Binding-site contacts:
Ligand atom O5 contacts residue LEU55 of chain 1.B at 3.3 Å (h-bond).
Ligand atom C2 contacts residue LEU55 of chain 1.B at 3.8 Å (hydrophobic).
Ligand atom C1 contacts residue GLU25 of chain 1.B at 3.6 Å.
Ligand atom C1 contacts residue GLY54 of chain 1.B at 3.8 Å.
Ligand atom O5 contacts residue CYS52 of chain 1.B at 2.5 Å (h-bond).
Ligand atom O2 contacts residue ARG28 of chain 1.B at 3.3 Å (salt-bridge).
Ligand atom O1P contacts residue THR118 of chain 1.B at 2.5 Å (h-bond).
Ligand atom O3P contacts residue SER119 of chain 1.B at 2.9 Å (h-bond).
Ligand atom C3 contacts residue GLY54 of chain 1.B at 3.7 Å.
Ligand atom O3P contacts residue THR118 of chain 1.B at 3.7 Å.
Ligand atom C1 contacts residue SER119 of chain 1.B at 3.7 Å.
Ligand atom C2 contacts residue GLU25 of chain 1.B at 3.4 Å.
Ligand atom O3 contacts residue GLU25 of chain 1.B at 2.7 Å (salt-bridge).
Ligand atom O1 contacts residue ASP18 of chain 1.B at 3.5 Å.
Ligand atom O1P contacts residue ASP18 of chain 1.B at 3.0 Å (salt-bridge).
Ligand atom P contacts residue SER119 of chain 1.B at 3.7 Å.
Ligand atom O3 contacts residue CYS52 of chain 1.B at 3.6 Å (h-bond).
Ligand atom O4 contacts residue ARG28 of chain 1.B at 2.7 Å (salt-bridge).
Ligand atom O2 contacts residue LEU55 of chain 1.B at 3.6 Å.
Ligand atom C2 contacts residue ARG28 of chain 1.B at 3.6 Å.
Ligand atom O2P contacts residue ALA16 of chain 1.B at 3.7 Å.
Ligand atom O3P contacts residue LYS151 of chain 1.B at 2.8 Å (salt-bridge).
Ligand atom P contacts residue ASP18 of chain 1.B at 3.7 Å.
Ligand atom O2P contacts residue ASP176 of chain 1.B at 3.7 Å.
Ligand atom O6 contacts residue LEU32 of chain 1.B at 3.4 Å.
Ligand atom O2 contacts residue SER120 of chain 1.B at 2.8 Å (h-bond).
Ligand atom O3 contacts residue GLY54 of chain 1.B at 2.9 Å (h-bond).
Ligand atom C3 contacts residue LEU55 of chain 1.B at 3.2 Å (hydrophobic).
Ligand atom C3 contacts residue GLU25 of chain 1.B at 3.6 Å.
Ligand atom O1P contacts residue SER119 of chain 1.B at 3.8 Å.
Ligand atom O3 contacts residue LEU53 of chain 1.B at 3.4 Å.
Ligand atom C4 contacts residue GLU25 of chain 1.B at 3.7 Å.
Ligand atom C4 contacts residue ARG28 of chain 1.B at 3.5 Å.
Ligand atom O2P contacts residue ASP18 of chain 1.B at 2.6 Å (salt-bridge).
Ligand atom C5 contacts residue CYS52 of chain 1.B at 3.3 Å (hydrophobic).
Ligand atom P contacts residue THR118 of chain 1.B at 3.6 Å.
Ligand atom O1P contacts residue MET17 of chain 1.B at 2.9 Å (h-bond).
Ligand atom O2 contacts residue ASP18 of chain 1.B at 3.6 Å.
Ligand atom O4 contacts residue GLU25 of chain 1.B at 2.6 Å (salt-bridge).
Ligand atom O6 contacts residue CYS52 of chain 1.B at 3.3 Å.

Sequence of chain 1.B:
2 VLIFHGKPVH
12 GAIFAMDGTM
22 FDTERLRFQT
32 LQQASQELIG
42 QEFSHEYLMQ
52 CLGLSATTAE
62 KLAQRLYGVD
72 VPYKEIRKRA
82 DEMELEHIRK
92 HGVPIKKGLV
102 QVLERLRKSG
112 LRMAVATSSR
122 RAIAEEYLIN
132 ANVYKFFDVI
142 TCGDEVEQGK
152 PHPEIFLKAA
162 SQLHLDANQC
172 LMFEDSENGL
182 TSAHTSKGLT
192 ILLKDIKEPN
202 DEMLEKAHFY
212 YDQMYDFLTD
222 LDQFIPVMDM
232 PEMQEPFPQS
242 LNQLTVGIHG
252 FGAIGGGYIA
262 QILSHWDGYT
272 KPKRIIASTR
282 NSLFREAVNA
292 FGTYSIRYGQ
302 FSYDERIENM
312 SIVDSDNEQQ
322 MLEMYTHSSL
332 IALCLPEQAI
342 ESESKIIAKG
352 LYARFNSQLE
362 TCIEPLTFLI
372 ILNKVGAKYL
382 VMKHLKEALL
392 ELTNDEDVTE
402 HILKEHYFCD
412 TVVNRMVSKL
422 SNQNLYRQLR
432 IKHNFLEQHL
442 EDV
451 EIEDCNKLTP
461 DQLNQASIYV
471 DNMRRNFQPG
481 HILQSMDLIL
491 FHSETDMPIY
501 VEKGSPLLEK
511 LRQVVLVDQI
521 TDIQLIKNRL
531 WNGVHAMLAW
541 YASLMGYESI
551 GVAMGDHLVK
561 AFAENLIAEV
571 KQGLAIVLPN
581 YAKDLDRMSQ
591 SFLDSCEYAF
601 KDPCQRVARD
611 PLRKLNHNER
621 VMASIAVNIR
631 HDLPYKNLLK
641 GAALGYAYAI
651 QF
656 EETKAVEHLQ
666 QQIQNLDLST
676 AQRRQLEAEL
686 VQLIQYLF

The small molecule below binds the protein below.
Small molecule (SMILES): O=P(O)(O)OC[C@@H](O)[C@@H](O)[C@H](O)C(O)CO